Sequence of chain 1.A:
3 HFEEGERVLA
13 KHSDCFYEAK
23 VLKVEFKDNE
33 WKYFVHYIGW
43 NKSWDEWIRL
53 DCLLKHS

This protein binds this small molecule.
Small molecule (SMILES): C[N+](C)(C)CCCC[C@H](N)C(=O)O

Binding-site contacts:
Ligand atom CE contacts residue TRP42 of chain 1.A at 3.6 Å (hydrophobic).
Ligand atom CM2 contacts residue TYR39 of chain 1.A at 4.0 Å (hydrophobic).
Ligand atom CE contacts residue TRP46 of chain 1.A at 4.0 Å (hydrophobic).
Ligand atom CB contacts residue TRP46 of chain 1.A at 3.7 Å (hydrophobic).
Ligand atom CM1 contacts residue TYR19 of chain 1.A at 3.4 Å (hydrophobic).
Ligand atom CM1 contacts residue TYR39 of chain 1.A at 4.0 Å (hydrophobic).
Ligand atom CM2 contacts residue TRP46 of chain 1.A at 4.0 Å (hydrophobic).
Ligand atom CM2 contacts residue HIS14 of chain 1.A at 3.4 Å.
Ligand atom CD contacts residue HIS14 of chain 1.A at 3.7 Å.
Ligand atom CG contacts residue TYR19 of chain 1.A at 3.8 Å (hydrophobic).
Ligand atom C contacts residue TRP46 of chain 1.A at 4.4 Å (hydrophobic).
Ligand atom CM3 contacts residue TRP42 of chain 1.A at 3.3 Å (hydrophobic).
Ligand atom CD contacts residue TRP42 of chain 1.A at 4.3 Å (hydrophobic).
Ligand atom CM3 contacts residue TRP46 of chain 1.A at 3.4 Å (hydrophobic).
Ligand atom CM3 contacts residue TYR39 of chain 1.A at 3.8 Å (hydrophobic).
Ligand atom CD contacts residue TYR19 of chain 1.A at 3.7 Å (hydrophobic).
Ligand atom NZ contacts residue TYR39 of chain 1.A at 4.3 Å.
Ligand atom NZ contacts residue TRP46 of chain 1.A at 4.2 Å.
Ligand atom CM1 contacts residue TRP42 of chain 1.A at 3.6 Å (hydrophobic).
Ligand atom CG contacts residue TRP42 of chain 1.A at 4.1 Å (hydrophobic).
Ligand atom NZ contacts residue TRP42 of chain 1.A at 4.0 Å.